This small molecule binds to this protein.
Small molecule (SMILES): Nc1ncnc2c1ncn2[C@@H]1O[C@H](CO[P](=O)(O)O[P](=O)(O)NP(=O)(O)O)[C@@H](O)[C@H]1O

Binding-site contacts:
Ligand atom PG contacts residue GLY108 of chain 1.A at 3.7 Å.
Ligand atom N3B contacts residue GLY108 of chain 1.A at 2.9 Å (h-bond).
Ligand atom PB contacts residue GLY110 of chain 1.A at 3.8 Å.
Ligand atom PB contacts residue LYS111 of chain 1.A at 3.7 Å.
Ligand atom O2B contacts residue LYS111 of chain 1.A at 2.6 Å (salt-bridge).
Ligand atom O2' contacts residue ARG296 of chain 1.A at 3.8 Å.
Ligand atom O2B contacts residue GLY110 of chain 1.A at 3.2 Å (h-bond).
Ligand atom O1B contacts residue MG1 of chain 1.B at 2.0 Å.
Ligand atom C2 contacts residue THR316 of chain 1.A at 3.4 Å.
Ligand atom O3A contacts residue GLY108 of chain 1.A at 3.3 Å.
Ligand atom PB contacts residue MG1 of chain 1.B at 3.2 Å.
Ligand atom O1A contacts residue GLY110 of chain 1.A at 3.3 Å.
Ligand atom O1A contacts residue THR112 of chain 1.A at 3.1 Å (h-bond).
Ligand atom C8 contacts residue GLN113 of chain 1.A at 3.4 Å.
Ligand atom C5 contacts residue ARG158 of chain 1.A at 3.5 Å.
Ligand atom O3A contacts residue GLY110 of chain 1.A at 3.1 Å (h-bond).
Ligand atom N7 contacts residue GLN113 of chain 1.A at 3.6 Å.
Ligand atom N1 contacts residue GLU317 of chain 1.A at 3.4 Å.
Ligand atom O2G contacts residue MG1 of chain 1.B at 2.0 Å.
Ligand atom O1B contacts residue THR112 of chain 1.A at 2.9 Å (h-bond).
Ligand atom O2B contacts residue GLY108 of chain 1.A at 3.6 Å.
Ligand atom O1B contacts residue LYS111 of chain 1.A at 3.8 Å.
Ligand atom O1G contacts residue GLN257 of chain 1.A at 3.3 Å (h-bond).
Ligand atom N1 contacts residue ARG158 of chain 1.A at 3.7 Å.
Ligand atom O1A contacts residue GLN113 of chain 1.A at 2.7 Å (h-bond).
Ligand atom N7 contacts residue ARG158 of chain 1.A at 3.4 Å (salt-bridge).
Ligand atom O2B contacts residue SER109 of chain 1.A at 3.4 Å (h-bond).
Ligand atom O1G contacts residue GLY108 of chain 1.A at 3.6 Å.
Ligand atom N6 contacts residue ARG158 of chain 1.A at 3.1 Å (salt-bridge).
Ligand atom N3B contacts residue MG1 of chain 1.B at 3.4 Å.
Ligand atom O1G contacts residue LYS111 of chain 1.A at 2.8 Å (salt-bridge).
Ligand atom C2 contacts residue GLU317 of chain 1.A at 3.5 Å.
Ligand atom C6 contacts residue ARG158 of chain 1.A at 3.3 Å.
Ligand atom N6 contacts residue GLN161 of chain 1.A at 2.8 Å (h-bond).
Ligand atom O1A contacts residue LYS111 of chain 1.A at 3.7 Å.
Ligand atom O5' contacts residue GLN113 of chain 1.A at 3.5 Å.
Ligand atom PG contacts residue MG1 of chain 1.B at 3.2 Å.
Ligand atom PB contacts residue GLY108 of chain 1.A at 3.7 Å.
Ligand atom O1G contacts residue PHE107 of chain 1.A at 3.6 Å.
Ligand atom O4' contacts residue GLN113 of chain 1.A at 3.5 Å.

Sequence of chain 1.A:
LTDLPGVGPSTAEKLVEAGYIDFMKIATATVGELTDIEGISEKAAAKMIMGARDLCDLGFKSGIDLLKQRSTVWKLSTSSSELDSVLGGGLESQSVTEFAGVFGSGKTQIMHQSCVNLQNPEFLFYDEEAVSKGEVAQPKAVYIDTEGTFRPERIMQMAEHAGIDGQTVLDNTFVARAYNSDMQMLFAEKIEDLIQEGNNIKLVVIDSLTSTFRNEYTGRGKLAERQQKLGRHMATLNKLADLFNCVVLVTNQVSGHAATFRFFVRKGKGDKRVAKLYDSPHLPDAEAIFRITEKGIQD